Binding-site contacts:
Ligand atom C5 contacts residue ARG46 of chain 3.A at 3.4 Å.
Ligand atom N9 contacts residue THR48 of chain 3.A at 3.7 Å.
Ligand atom C2 contacts residue LEU65 of chain 3.A at 3.2 Å (hydrophobic).
Ligand atom O4' contacts residue ILE27 of chain 1.A at 3.5 Å.
Ligand atom C5'1 contacts residue LEU57 of chain 1.A at 3.7 Å (hydrophobic).
Ligand atom N1 contacts residue PHE119 of chain 1.A at 3.7 Å.
Ligand atom N91 contacts residue PHE56 of chain 1.A at 3.7 Å.
Ligand atom N71 contacts residue PHE56 of chain 1.A at 3.6 Å.
Ligand atom O1P1 contacts residue GLY55 of chain 1.A at 3.2 Å (h-bond).
Ligand atom O2' contacts residue GLY54 of chain 1.A at 3.5 Å.
Ligand atom C81 contacts residue PHE56 of chain 1.A at 3.4 Å (hydrophobic).
Ligand atom N61 contacts residue ARG46 of chain 3.A at 3.5 Å (salt-bridge).
Ligand atom N3 contacts residue THR48 of chain 3.A at 3.0 Å (h-bond).
Ligand atom O3' contacts residue GLY54 of chain 1.A at 3.6 Å.
Ligand atom C1' contacts residue ILE27 of chain 1.A at 3.7 Å (hydrophobic).
Ligand atom C2 contacts residue GLY67 of chain 3.A at 3.5 Å.
Ligand atom C1' contacts residue THR48 of chain 3.A at 3.2 Å.
Ligand atom O2P1 contacts residue GLY54 of chain 1.A at 3.5 Å.
Ligand atom N6 contacts residue GLY67 of chain 3.A at 3.0 Å (h-bond).
Ligand atom C61 contacts residue ARG46 of chain 3.A at 3.7 Å.
Ligand atom C8 contacts residue THR117 of chain 1.A at 3.6 Å.
Ligand atom O1P1 contacts residue ALA47 of chain 3.A at 3.7 Å.
Ligand atom C6 contacts residue ARG46 of chain 3.A at 3.4 Å.
Ligand atom C51 contacts residue PHE56 of chain 1.A at 3.7 Å (hydrophobic).
Ligand atom C2' contacts residue ALA47 of chain 3.A at 3.5 Å (hydrophobic).
Ligand atom C51 contacts residue ARG46 of chain 3.A at 3.7 Å.
Ligand atom N7 contacts residue ARG46 of chain 3.A at 3.6 Å.
Ligand atom O2' contacts residue ASN61 of chain 1.A at 3.3 Å (h-bond).
Ligand atom O2P1 contacts residue LEU57 of chain 1.A at 2.7 Å (h-bond).
Ligand atom O2' contacts residue ALA47 of chain 3.A at 3.3 Å (h-bond).
Ligand atom O2' contacts residue THR48 of chain 3.A at 2.7 Å (h-bond).
Ligand atom N6 contacts residue ARG46 of chain 3.A at 3.6 Å.
Ligand atom C2' contacts residue THR48 of chain 3.A at 3.3 Å.
Ligand atom O1P1 contacts residue GLY54 of chain 1.A at 3.7 Å.
Ligand atom N71 contacts residue ARG46 of chain 3.A at 3.5 Å (salt-bridge).
Ligand atom O4'1 contacts residue PHE56 of chain 1.A at 3.2 Å.
Ligand atom N1 contacts residue GLY67 of chain 3.A at 2.9 Å (h-bond).
Ligand atom O1P contacts residue GLN128 of chain 3.A at 3.0 Å (h-bond).
Ligand atom O2P1 contacts residue PHE56 of chain 1.A at 3.3 Å (h-bond).
Ligand atom O1P1 contacts residue PHE56 of chain 1.A at 2.9 Å (h-bond).

A protein and the small-molecule ligand that binds it are described below.
Small molecule (SMILES): Nc1ncnc2c1ncn2[C@@H]1O[C@@H]2CO[P](=O)(O)O[C@H]3[C@@H](O)[C@H](n4cnc5c(N)ncnc54)O[C@@H]3CO[P](=O)(O)O[C@H]2[C@H]1O

Sequence of chain 3.A:
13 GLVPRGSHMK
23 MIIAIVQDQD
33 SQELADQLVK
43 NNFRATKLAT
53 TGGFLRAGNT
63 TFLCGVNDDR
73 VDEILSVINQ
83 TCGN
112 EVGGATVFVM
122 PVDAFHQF

Sequence of chain 1.A:
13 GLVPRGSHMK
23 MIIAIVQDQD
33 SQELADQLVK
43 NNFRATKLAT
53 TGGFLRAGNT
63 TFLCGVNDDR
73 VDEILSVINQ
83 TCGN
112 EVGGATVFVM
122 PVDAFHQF